Sequence of chain 1.J:
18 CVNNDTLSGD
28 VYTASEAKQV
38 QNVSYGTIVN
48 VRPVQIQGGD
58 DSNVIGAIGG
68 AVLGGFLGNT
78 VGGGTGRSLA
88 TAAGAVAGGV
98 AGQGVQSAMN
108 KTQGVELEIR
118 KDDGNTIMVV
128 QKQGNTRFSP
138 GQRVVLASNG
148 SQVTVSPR

Binding-site contacts:
Ligand atom O25 contacts residue THR82 of chain 1.I at 2.8 Å (h-bond).
Ligand atom C83 contacts residue ALA90 of chain 1.I at 3.6 Å (hydrophobic).
Ligand atom O2 contacts residue VAL78 of chain 1.I at 4.0 Å.
Ligand atom C2A contacts residue THR82 of chain 1.I at 4.2 Å.
Ligand atom N21 contacts residue GLY80 of chain 1.I at 4.1 Å.
Ligand atom O5 contacts residue GLY80 of chain 1.I at 4.2 Å.
Ligand atom O13 contacts residue GLY80 of chain 1.I at 4.0 Å.
Ligand atom C22 contacts residue GLY79 of chain 1.I at 4.2 Å.
Ligand atom O3 contacts residue THR77 of chain 1.I at 3.2 Å (h-bond).
Ligand atom C28 contacts residue GLY83 of chain 1.I at 3.4 Å.
Ligand atom O22 contacts residue GLY80 of chain 1.I at 2.9 Å (h-bond).
Ligand atom C10 contacts residue LEU74 of chain 1.I at 4.1 Å (hydrophobic).
Ligand atom O37 contacts residue GLY80 of chain 1.I at 4.2 Å.
Ligand atom C34 contacts residue LEU74 of chain 1.J at 3.9 Å (hydrophobic).
Ligand atom C57 contacts residue GLY80 of chain 1.I at 3.9 Å.
Ligand atom C7 contacts residue THR77 of chain 1.I at 4.3 Å.
Ligand atom C3C contacts residue GLY80 of chain 1.I at 3.8 Å.
Ligand atom C4B contacts residue GLY80 of chain 1.I at 3.6 Å.
Ligand atom C2D contacts residue GLY80 of chain 1.I at 3.2 Å.
Ligand atom C1A contacts residue GLY79 of chain 1.I at 4.2 Å.
Ligand atom O13 contacts residue THR82 of chain 1.I at 3.0 Å (h-bond).
Ligand atom O13 contacts residue GLY81 of chain 1.I at 3.2 Å.
Ligand atom O6 contacts residue GLY80 of chain 1.I at 3.9 Å.
Ligand atom O1 contacts residue GLY83 of chain 1.I at 2.7 Å (h-bond).
Ligand atom C34 contacts residue LEU70 of chain 1.J at 4.0 Å (hydrophobic).
Ligand atom C44 contacts residue THR77 of chain 1.J at 4.2 Å.
Ligand atom C1F contacts residue GLY80 of chain 1.I at 3.7 Å.
Ligand atom C74 contacts residue LEU86 of chain 1.I at 3.8 Å (hydrophobic).
Ligand atom O21 contacts residue GLY79 of chain 1.I at 4.0 Å.
Ligand atom P1 contacts residue THR82 of chain 1.I at 3.8 Å.
Ligand atom C30 contacts residue LEU70 of chain 1.J at 3.9 Å (hydrophobic).
Ligand atom C53 contacts residue LEU86 of chain 1.I at 4.2 Å (hydrophobic).
Ligand atom O51 contacts residue GLY80 of chain 1.I at 3.4 Å (h-bond).
Ligand atom O22 contacts residue GLY79 of chain 1.I at 3.2 Å.
Ligand atom O2 contacts residue GLY79 of chain 1.I at 3.0 Å (h-bond).
Ligand atom C1B contacts residue GLY83 of chain 1.I at 3.6 Å.
Ligand atom C4 contacts residue THR77 of chain 1.I at 4.1 Å.
Ligand atom C5 contacts residue THR77 of chain 1.I at 3.5 Å.
Ligand atom C3 contacts residue THR77 of chain 1.I at 3.6 Å.
Ligand atom C1A contacts residue GLY80 of chain 1.I at 4.0 Å.

Sequence of chain 1.I:
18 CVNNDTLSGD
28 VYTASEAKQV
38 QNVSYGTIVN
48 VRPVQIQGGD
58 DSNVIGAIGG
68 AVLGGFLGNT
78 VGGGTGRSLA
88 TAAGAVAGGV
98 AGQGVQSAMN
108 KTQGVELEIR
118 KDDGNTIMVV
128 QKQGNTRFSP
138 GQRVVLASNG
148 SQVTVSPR

This small molecule binds to this protein.
Small molecule (SMILES): CC/C=C/CCCCCCC[C@@H](O)CC(=O)N[C@H]1[C@@H](OP(=O)(O)O)O[C@H](CO[C@@H]2O[C@H](CO[C@]3(C(=O)O)C[C@@H](O)[C@@H](O)[C@@H]([C@H](O)CO)O3)[C@@H](OP(=O)(O)O)[C@H](OC(=O)C[C@@H](CCC/C=C/CCCCCC)OC(=O)CCCCCCCCCCCCC)[C@H]2NC(=O)C[C@@H](C/C=C/CCCCCCCC)OC(=O)CCCCCCCCCCC)[C@@H](O)[C@@H]1OC(=O)C[C@H](O)C/C=C/CCCCCCCC